A small-molecule ligand and the protein it binds are described below.
Small molecule (SMILES): OC[C@H]1O[C@@H](O[C@H]2[C@H](O)[C@@H](O)[C@H](O)O[C@@H]2CO)[C@H](O)[C@@H](O)[C@@H]1O

Sequence of chain 1.D:
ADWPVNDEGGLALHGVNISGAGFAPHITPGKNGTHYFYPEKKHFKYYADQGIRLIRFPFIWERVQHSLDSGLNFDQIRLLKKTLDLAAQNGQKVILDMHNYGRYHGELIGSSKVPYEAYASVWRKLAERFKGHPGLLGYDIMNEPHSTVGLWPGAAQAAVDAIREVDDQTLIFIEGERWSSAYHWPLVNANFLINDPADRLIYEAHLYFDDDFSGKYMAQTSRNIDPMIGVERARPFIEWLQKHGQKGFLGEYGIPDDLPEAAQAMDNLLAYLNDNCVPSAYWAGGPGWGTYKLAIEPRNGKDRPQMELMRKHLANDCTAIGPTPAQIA

Binding-site contacts:
Ligand atom O4 contacts residue HIS206 of chain 1.D at 2.8 Å.
Ligand atom C2 contacts residue LYS216 of chain 1.D at 3.5 Å.
Ligand atom C6 contacts residue TRS1 of chain 1.J at 3.5 Å.
Ligand atom O6 contacts residue GLU144 of chain 1.D at 3.5 Å (salt-bridge).
Ligand atom C1 contacts residue SER214 of chain 1.D at 3.8 Å.
Ligand atom C5 contacts residue ASP212 of chain 1.D at 3.7 Å.
Ligand atom O2 contacts residue ARG178 of chain 1.D at 2.2 Å (salt-bridge).
Ligand atom C5 contacts residue PHE213 of chain 1.D at 3.3 Å (hydrophobic).
Ligand atom O2 contacts residue PHE213 of chain 1.D at 3.5 Å.
Ligand atom C3 contacts residue TRP179 of chain 1.D at 3.4 Å (hydrophobic).
Ligand atom C6 contacts residue GLU144 of chain 1.D at 2.8 Å.
Ligand atom C1 contacts residue PHE213 of chain 1.D at 3.0 Å (hydrophobic).
Ligand atom O6 contacts residue TRS1 of chain 1.J at 2.9 Å (h-bond).
Ligand atom O4 contacts residue TRP179 of chain 1.D at 2.9 Å (h-bond).
Ligand atom O3 contacts residue TRP179 of chain 1.D at 2.6 Å (h-bond).
Ligand atom O2 contacts residue LYS216 of chain 1.D at 3.0 Å (salt-bridge).
Ligand atom O2 contacts residue SER181 of chain 1.D at 3.6 Å.
Ligand atom O6 contacts residue ASP212 of chain 1.D at 2.2 Å (salt-bridge).
Ligand atom O3 contacts residue SER214 of chain 1.D at 3.8 Å.
Ligand atom C4 contacts residue TRP179 of chain 1.D at 2.9 Å (hydrophobic).
Ligand atom C6 contacts residue ASP212 of chain 1.D at 2.5 Å.
Ligand atom C5 contacts residue TYR208 of chain 1.D at 3.8 Å (hydrophobic).
Ligand atom O1 contacts residue LYS216 of chain 1.D at 3.7 Å.
Ligand atom C6 contacts residue ARG178 of chain 1.D at 3.5 Å.
Ligand atom C6 contacts residue TYR208 of chain 1.D at 3.2 Å (hydrophobic).
Ligand atom O5 contacts residue TRP179 of chain 1.D at 3.8 Å.
Ligand atom C2 contacts residue TRP179 of chain 1.D at 3.5 Å (hydrophobic).
Ligand atom C2 contacts residue SER214 of chain 1.D at 3.7 Å.
Ligand atom C4 contacts residue SER214 of chain 1.D at 3.6 Å.
Ligand atom O3 contacts residue ARG178 of chain 1.D at 2.3 Å (salt-bridge).
Ligand atom O5 contacts residue PHE213 of chain 1.D at 3.4 Å (h-bond).
Ligand atom O3 contacts residue SER180 of chain 1.D at 3.4 Å.
Ligand atom O6 contacts residue ARG178 of chain 1.D at 3.6 Å (salt-bridge).
Ligand atom O6 contacts residue SER214 of chain 1.D at 3.1 Å (h-bond).
Ligand atom C2 contacts residue ARG178 of chain 1.D at 3.2 Å.
Ligand atom O4 contacts residue SER181 of chain 1.D at 3.6 Å.
Ligand atom O3 contacts residue SER181 of chain 1.D at 2.5 Å (h-bond).
Ligand atom O6 contacts residue TYR208 of chain 1.D at 2.9 Å.
Ligand atom C3 contacts residue SER181 of chain 1.D at 3.3 Å.
Ligand atom C3 contacts residue ARG178 of chain 1.D at 3.5 Å.